The small molecule below binds the protein below.
Small molecule (SMILES): O=C1NC2NC(=O)NC2N1

Sequence of chain 3.A:
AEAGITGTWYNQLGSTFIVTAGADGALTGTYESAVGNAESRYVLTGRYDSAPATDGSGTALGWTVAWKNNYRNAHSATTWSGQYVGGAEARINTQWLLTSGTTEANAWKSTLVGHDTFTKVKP

Sequence of chain 1.A:
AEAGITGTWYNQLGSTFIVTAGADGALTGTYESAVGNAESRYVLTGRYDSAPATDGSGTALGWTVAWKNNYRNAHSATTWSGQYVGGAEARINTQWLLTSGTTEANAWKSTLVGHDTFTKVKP

Binding-site contacts:
Ligand atom O1' contacts residue TRP67 of chain 1.A at 3.7 Å.
Ligand atom C3 contacts residue LEU13 of chain 1.A at 3.9 Å (hydrophobic).
Ligand atom C1' contacts residue TRP108 of chain 3.A at 4.0 Å (hydrophobic).
Ligand atom N2' contacts residue TRP96 of chain 1.A at 3.5 Å.
Ligand atom C1 contacts residue LEU13 of chain 1.A at 3.6 Å (hydrophobic).
Ligand atom O1' contacts residue LEU98 of chain 1.A at 3.9 Å.
Ligand atom C1 contacts residue TYR31 of chain 1.A at 3.5 Å (hydrophobic).
Ligand atom N2 contacts residue ASN11 of chain 1.A at 4.0 Å.
Ligand atom C3 contacts residue TRP108 of chain 3.A at 4.1 Å (hydrophobic).
Ligand atom N1 contacts residue SO41 of chain 1.C at 3.5 Å (h-bond).
Ligand atom O1' contacts residue SO41 of chain 1.C at 3.6 Å (h-bond).
Ligand atom C2 contacts residue SO41 of chain 1.C at 3.3 Å.
Ligand atom C3 contacts residue ASP116 of chain 1.A at 3.9 Å.
Ligand atom N1 contacts residue SER15 of chain 1.A at 4.0 Å.
Ligand atom N1 contacts residue LEU13 of chain 1.A at 4.0 Å.
Ligand atom O1 contacts residue LEU13 of chain 1.A at 3.9 Å.
Ligand atom N2 contacts residue TYR31 of chain 1.A at 3.9 Å.
Ligand atom C1' contacts residue THR78 of chain 1.A at 3.9 Å.
Ligand atom C1 contacts residue ASN11 of chain 1.A at 3.8 Å.
Ligand atom N1' contacts residue SO41 of chain 1.C at 2.9 Å (h-bond).
Ligand atom O1 contacts residue TYR31 of chain 1.A at 2.7 Å (h-bond).
Ligand atom O1 contacts residue SER33 of chain 1.A at 3.9 Å.
Ligand atom C1' contacts residue SO41 of chain 1.C at 3.7 Å.
Ligand atom C2 contacts residue SER33 of chain 1.A at 3.8 Å.
Ligand atom N2 contacts residue ASP116 of chain 1.A at 2.9 Å (salt-bridge).
Ligand atom O1 contacts residue ASP116 of chain 1.A at 3.9 Å.
Ligand atom C3 contacts residue TRP96 of chain 1.A at 3.9 Å (hydrophobic).
Ligand atom C2 contacts residue VAL35 of chain 1.A at 3.5 Å (hydrophobic).
Ligand atom N1' contacts residue TRP67 of chain 1.A at 4.2 Å.
Ligand atom N1 contacts residue VAL35 of chain 1.A at 3.6 Å.
Ligand atom N1 contacts residue SER33 of chain 1.A at 2.8 Å (h-bond).
Ligand atom C1 contacts residue SER33 of chain 1.A at 3.7 Å.
Ligand atom O1 contacts residue ASN11 of chain 1.A at 2.9 Å (h-bond).
Ligand atom C1 contacts residue ASP116 of chain 1.A at 3.9 Å.
Ligand atom N1' contacts residue TRP108 of chain 3.A at 3.6 Å.
Ligand atom C2 contacts residue TRP108 of chain 3.A at 3.7 Å (hydrophobic).
Ligand atom C1 contacts residue SER15 of chain 1.A at 3.6 Å.
Ligand atom O1' contacts residue THR78 of chain 1.A at 2.7 Å (h-bond).
Ligand atom N2 contacts residue LEU13 of chain 1.A at 3.5 Å.
Ligand atom O1 contacts residue SER15 of chain 1.A at 2.8 Å (h-bond).